Binding-site contacts:
Ligand atom OP1 contacts residue THR86 of chain 3.B at 2.6 Å (h-bond).
Ligand atom O3' contacts residue THR86 of chain 3.B at 3.2 Å.
Ligand atom C5 contacts residue THR61 of chain 3.B at 3.0 Å.
Ligand atom OP1 contacts residue ASN89 of chain 3.B at 3.2 Å.
Ligand atom C6 contacts residue ARG38 of chain 3.B at 3.8 Å.
Ligand atom C5 contacts residue ARG92 of chain 3.B at 3.3 Å.
Ligand atom N7 contacts residue VAL131 of chain 3.B at 3.5 Å.
Ligand atom OP1 contacts residue ASP85 of chain 3.B at 3.3 Å.
Ligand atom C3' contacts residue ARG38 of chain 3.B at 3.4 Å.
Ligand atom N1 contacts residue TYR52 of chain 3.B at 3.7 Å.
Ligand atom P contacts residue THR86 of chain 3.B at 3.6 Å.
Ligand atom N4 contacts residue ARG92 of chain 3.B at 3.8 Å.
Ligand atom C2 contacts residue TYR52 of chain 3.B at 3.5 Å (hydrophobic).
Ligand atom OP2 contacts residue ARG34 of chain 3.B at 3.0 Å (salt-bridge).
Ligand atom OP2 contacts residue ARG38 of chain 3.B at 2.4 Å (salt-bridge).
Ligand atom C2' contacts residue ARG38 of chain 3.B at 3.2 Å.
Ligand atom P contacts residue ARG38 of chain 3.B at 3.6 Å.
Ligand atom C4' contacts residue THR86 of chain 3.B at 3.8 Å.
Ligand atom C7 contacts residue ARG38 of chain 3.B at 3.6 Å.
Ligand atom C2 contacts residue VAL135 of chain 3.B at 3.8 Å (hydrophobic).
Ligand atom C4 contacts residue TYR52 of chain 3.B at 3.4 Å (hydrophobic).
Ligand atom C5 contacts residue TYR52 of chain 3.B at 3.9 Å (hydrophobic).
Ligand atom OP2 contacts residue ARG34 of chain 3.B at 3.4 Å.
Ligand atom O5' contacts residue ARG34 of chain 3.B at 3.9 Å.
Ligand atom C4 contacts residue THR61 of chain 3.B at 3.1 Å.
Ligand atom C3' contacts residue ASP35 of chain 3.B at 3.8 Å.
Ligand atom O5' contacts residue ASP35 of chain 3.B at 2.6 Å (salt-bridge).
Ligand atom C3' contacts residue TYR52 of chain 3.B at 3.9 Å (hydrophobic).
Ligand atom O4 contacts residue TYR52 of chain 3.B at 3.7 Å.
Ligand atom O2 contacts residue TYR52 of chain 3.B at 3.8 Å.
Ligand atom O4' contacts residue TYR52 of chain 3.B at 3.3 Å (h-bond).
Ligand atom O3' contacts residue TYR52 of chain 3.B at 3.4 Å (h-bond).
Ligand atom C6 contacts residue THR61 of chain 3.B at 3.8 Å.
Ligand atom C5' contacts residue ASP35 of chain 3.B at 3.6 Å.
Ligand atom N3 contacts residue TYR52 of chain 3.B at 3.2 Å.
Ligand atom O6 contacts residue PRO132 of chain 3.B at 3.5 Å.
Ligand atom C4' contacts residue TYR52 of chain 3.B at 3.1 Å (hydrophobic).
Ligand atom C8 contacts residue VAL131 of chain 3.B at 3.6 Å (hydrophobic).
Ligand atom N1 contacts residue VAL135 of chain 3.B at 3.4 Å.
Ligand atom N4 contacts residue THR61 of chain 3.B at 2.9 Å.

Sequence of chain 3.B:
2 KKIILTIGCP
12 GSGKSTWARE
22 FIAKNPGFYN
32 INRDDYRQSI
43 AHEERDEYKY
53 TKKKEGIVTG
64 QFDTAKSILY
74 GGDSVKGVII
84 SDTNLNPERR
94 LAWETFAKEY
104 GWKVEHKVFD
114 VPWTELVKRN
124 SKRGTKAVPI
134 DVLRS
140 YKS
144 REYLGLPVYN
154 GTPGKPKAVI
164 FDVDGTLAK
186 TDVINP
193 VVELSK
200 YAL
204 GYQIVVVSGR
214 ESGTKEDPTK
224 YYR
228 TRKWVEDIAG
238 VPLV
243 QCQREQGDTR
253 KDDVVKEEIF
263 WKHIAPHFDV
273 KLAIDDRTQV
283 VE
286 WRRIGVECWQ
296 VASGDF

The protein below binds the small molecule below.
Small molecule (SMILES): Cc1cn([C@H]2C[C@H](O[P](=O)(O)OC[C@H]3O[C@@H](n4ccc(N)nc4=O)C[C@@H]3O)[C@@H](CO[P](=O)(O)O[C@H]3C[C@H](n4cnc5c(=O)nc(N)[nH]c54)O[C@@H]3CO)O2)c(=O)[nH]c1=O